This protein binds this small molecule.
Small molecule (SMILES): CC(=O)N[C@H]1CO[C@H](CO)[C@@H](O)[C@@H]1O[C@@H]1O[C@@H](C)[C@@H](O)[C@@H](O)[C@@H]1O

Sequence of chain 1.A:
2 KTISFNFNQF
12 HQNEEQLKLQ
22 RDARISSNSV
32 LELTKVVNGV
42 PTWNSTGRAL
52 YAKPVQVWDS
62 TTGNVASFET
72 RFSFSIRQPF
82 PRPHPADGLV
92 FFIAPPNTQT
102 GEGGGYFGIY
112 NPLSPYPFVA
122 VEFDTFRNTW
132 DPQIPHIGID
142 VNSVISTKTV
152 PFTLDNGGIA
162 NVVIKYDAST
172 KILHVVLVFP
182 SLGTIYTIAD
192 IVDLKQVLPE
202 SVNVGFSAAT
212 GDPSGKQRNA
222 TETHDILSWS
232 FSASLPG

Binding-site contacts:
Ligand atom C8 contacts residue ASN45 of chain 1.A at 3.9 Å.
Ligand atom C1 contacts residue PRO214 of chain 1.A at 4.5 Å (hydrophobic).
Ligand atom C5 contacts residue ASN45 of chain 1.A at 3.6 Å.
Ligand atom C4 contacts residue ASN45 of chain 1.A at 4.2 Å.
Ligand atom C7 contacts residue PRO214 of chain 1.A at 4.3 Å (hydrophobic).
Ligand atom O5 contacts residue ASN45 of chain 1.A at 2.4 Å (h-bond).
Ligand atom C3 contacts residue ASN45 of chain 1.A at 3.8 Å.
Ligand atom N2 contacts residue PRO214 of chain 1.A at 4.3 Å.
Ligand atom C6 contacts residue ARG22 of chain 1.A at 4.5 Å.
Ligand atom N2 contacts residue ASN45 of chain 1.A at 3.0 Å (h-bond).
Ligand atom C8 contacts residue PRO214 of chain 1.A at 3.4 Å (hydrophobic).
Ligand atom C7 contacts residue ASN45 of chain 1.A at 3.2 Å.
Ligand atom C2 contacts residue ASN45 of chain 1.A at 2.4 Å.
Ligand atom O7 contacts residue ASN45 of chain 1.A at 3.6 Å.
Ligand atom C8 contacts residue TRP44 of chain 1.A at 3.6 Å (hydrophobic).
Ligand atom C1 contacts residue ASN45 of chain 1.A at 1.4 Å.